The protein below binds the small molecule below.
Small molecule (SMILES): CC(C)(CO[P](=O)(O)O[P](=O)(O)OC[C@H]1O[C@@H](n2cnc3c(N)ncnc32)[C@H](O)[C@@H]1OP(=O)(O)O)[C@@H](O)C(=O)NCCC(=O)NCCSCC(=O)c1ccc(O)cc1O

Sequence of chain 1.B:
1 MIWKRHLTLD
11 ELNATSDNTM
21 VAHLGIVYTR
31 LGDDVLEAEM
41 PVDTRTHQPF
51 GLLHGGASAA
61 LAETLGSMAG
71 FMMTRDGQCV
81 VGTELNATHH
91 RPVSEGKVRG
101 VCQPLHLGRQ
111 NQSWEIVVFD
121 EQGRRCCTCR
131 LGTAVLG

Binding-site contacts:
Ligand atom C1B contacts residue SER67 of chain 1.A at 3.3 Å.
Ligand atom C6B contacts residue PRO49 of chain 1.B at 3.5 Å (hydrophobic).
Ligand atom C2P contacts residue GLN48 of chain 1.B at 3.4 Å.
Ligand atom C3P contacts residue GLY55 of chain 1.B at 3.4 Å.
Ligand atom CB contacts residue SER67 of chain 1.A at 3.1 Å.
Ligand atom C3P contacts residue LEU53 of chain 1.B at 3.6 Å (hydrophobic).
Ligand atom O8A contacts residue ARG91 of chain 1.B at 3.4 Å (salt-bridge).
Ligand atom C5B contacts residue PRO49 of chain 1.B at 3.6 Å (hydrophobic).
Ligand atom OAP contacts residue HIS90 of chain 1.B at 3.2 Å (h-bond).
Ligand atom C6P contacts residue GLY82 of chain 1.A at 3.4 Å.
Ligand atom C7B contacts residue GLN48 of chain 1.B at 3.6 Å.
Ligand atom C3B contacts residue SER67 of chain 1.A at 3.3 Å.
Ligand atom N8P contacts residue HIS90 of chain 1.B at 3.1 Å (h-bond).
Ligand atom C4B contacts residue SER67 of chain 1.A at 3.6 Å.
Ligand atom C2B contacts residue GLN48 of chain 1.B at 3.6 Å.
Ligand atom CAP contacts residue HIS90 of chain 1.B at 3.5 Å.
Ligand atom C5B contacts residue ACT1 of chain 1.F at 2.9 Å.
Ligand atom O2B contacts residue ACT1 of chain 1.F at 2.4 Å (h-bond).
Ligand atom C9P contacts residue HIS90 of chain 1.B at 3.4 Å.
Ligand atom C2B contacts residue SER67 of chain 1.A at 3.2 Å.
Ligand atom O3B contacts residue HIS54 of chain 1.B at 2.7 Å (h-bond).
Ligand atom C2P contacts residue LEU53 of chain 1.B at 3.3 Å (hydrophobic).
Ligand atom C7P contacts residue ARG91 of chain 1.B at 3.6 Å.
Ligand atom C5P contacts residue VAL81 of chain 1.A at 3.5 Å (hydrophobic).
Ligand atom N4P contacts residue GLY82 of chain 1.A at 3.4 Å (h-bond).
Ligand atom S1P contacts residue GLN48 of chain 1.B at 3.2 Å (h-bond).
Ligand atom C7B contacts residue SER67 of chain 1.A at 3.5 Å.
Ligand atom C6P contacts residue HIS89 of chain 1.B at 3.4 Å.
Ligand atom C4B contacts residue ACT1 of chain 1.F at 3.0 Å.
Ligand atom C6P contacts residue VAL81 of chain 1.A at 3.3 Å (hydrophobic).
Ligand atom CDP contacts residue LEU136 of chain 1.A at 3.4 Å (hydrophobic).
Ligand atom O2B contacts residue PRO49 of chain 1.B at 3.6 Å.
Ligand atom O1B contacts residue HIS54 of chain 1.B at 3.2 Å (h-bond).
Ligand atom O3D contacts residue ARG91 of chain 1.B at 3.2 Å (salt-bridge).
Ligand atom N8P contacts residue HIS89 of chain 1.B at 3.3 Å (h-bond).
Ligand atom O5P contacts residue PRO92 of chain 1.B at 3.4 Å.
Ligand atom O4D contacts residue ARG91 of chain 1.B at 3.6 Å (salt-bridge).
Ligand atom C4D contacts residue ARG91 of chain 1.B at 3.2 Å.
Ligand atom O1B contacts residue GLY55 of chain 1.B at 3.4 Å (h-bond).
Ligand atom O1B contacts residue GLN48 of chain 1.B at 3.6 Å.

Sequence of chain 1.A:
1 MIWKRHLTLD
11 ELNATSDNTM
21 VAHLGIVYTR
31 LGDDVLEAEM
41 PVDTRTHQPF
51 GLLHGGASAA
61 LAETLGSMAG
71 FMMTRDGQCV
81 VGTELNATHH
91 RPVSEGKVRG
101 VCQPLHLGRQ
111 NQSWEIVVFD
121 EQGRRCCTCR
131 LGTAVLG